Sequence of chain 1.A:
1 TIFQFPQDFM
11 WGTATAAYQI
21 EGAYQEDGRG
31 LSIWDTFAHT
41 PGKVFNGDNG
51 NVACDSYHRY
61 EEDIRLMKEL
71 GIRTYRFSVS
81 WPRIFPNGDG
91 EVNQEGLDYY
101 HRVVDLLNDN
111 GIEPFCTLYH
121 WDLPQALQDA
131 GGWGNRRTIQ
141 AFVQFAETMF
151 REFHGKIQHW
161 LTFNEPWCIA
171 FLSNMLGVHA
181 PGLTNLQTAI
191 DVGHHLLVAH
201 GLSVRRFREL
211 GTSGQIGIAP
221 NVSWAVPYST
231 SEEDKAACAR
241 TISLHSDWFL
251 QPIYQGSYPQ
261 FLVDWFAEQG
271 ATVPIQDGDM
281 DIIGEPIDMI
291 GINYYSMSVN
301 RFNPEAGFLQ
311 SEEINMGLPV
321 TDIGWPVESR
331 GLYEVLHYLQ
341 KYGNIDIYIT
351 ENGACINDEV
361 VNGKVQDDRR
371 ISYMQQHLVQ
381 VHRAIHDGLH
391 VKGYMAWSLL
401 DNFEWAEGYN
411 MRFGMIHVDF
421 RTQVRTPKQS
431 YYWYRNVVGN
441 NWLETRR

Binding-site contacts:
Ligand atom O21 contacts residue GLN140 of chain 1.A at 4.0 Å.
Ligand atom C6 contacts residue ARG136 of chain 1.A at 3.3 Å.
Ligand atom O5 contacts residue GLN140 of chain 1.A at 3.6 Å.
Ligand atom N1 contacts residue VAL143 of chain 1.A at 4.0 Å.
Ligand atom O6 contacts residue ARG137 of chain 1.A at 3.8 Å.
Ligand atom O3 contacts residue VAL198 of chain 1.A at 4.1 Å.
Ligand atom C5 contacts residue GLN140 of chain 1.A at 4.5 Å.
Ligand atom C15 contacts residue GLN140 of chain 1.A at 3.4 Å.
Ligand atom C12 contacts residue GLN140 of chain 1.A at 3.9 Å.
Ligand atom N2 contacts residue GLN140 of chain 1.A at 3.7 Å.
Ligand atom O3 contacts residue LEU202 of chain 1.A at 4.4 Å.
Ligand atom O11 contacts residue GLN140 of chain 1.A at 4.2 Å.
Ligand atom O3 contacts residue ARG136 of chain 1.A at 2.8 Å (salt-bridge).
Ligand atom C3 contacts residue ARG136 of chain 1.A at 3.9 Å.
Ligand atom C14 contacts residue GLN140 of chain 1.A at 3.5 Å.
Ligand atom C6 contacts residue ARG137 of chain 1.A at 4.0 Å.
Ligand atom C11 contacts residue GLN140 of chain 1.A at 3.9 Å.
Ligand atom C5 contacts residue ARG136 of chain 1.A at 4.3 Å.
Ligand atom C4 contacts residue ARG136 of chain 1.A at 3.9 Å.
Ligand atom O22 contacts residue GLN140 of chain 1.A at 4.0 Å.
Ligand atom O1 contacts residue GLN140 of chain 1.A at 4.2 Å.
Ligand atom F contacts residue LEU202 of chain 1.A at 3.5 Å.
Ligand atom O6 contacts residue GLN140 of chain 1.A at 2.9 Å (h-bond).
Ligand atom O11 contacts residue LEU202 of chain 1.A at 3.6 Å.
Ligand atom C6 contacts residue GLN140 of chain 1.A at 4.0 Å.
Ligand atom C2 contacts residue LEU202 of chain 1.A at 3.6 Å (hydrophobic).
Ligand atom C16 contacts residue GLN140 of chain 1.A at 3.6 Å.
Ligand atom O1 contacts residue LEU202 of chain 1.A at 4.3 Å.
Ligand atom O11 contacts residue VAL143 of chain 1.A at 3.6 Å.
Ligand atom O6 contacts residue ARG136 of chain 1.A at 4.1 Å.
Ligand atom O12 contacts residue VAL143 of chain 1.A at 3.5 Å.
Ligand atom O4 contacts residue ARG136 of chain 1.A at 2.8 Å (salt-bridge).
Ligand atom C13 contacts residue GLN140 of chain 1.A at 4.0 Å.

This protein binds this small molecule.
Small molecule (SMILES): O=[N+]([O-])c1ccc(O[C@@H]2O[C@H](CO)[C@@H](O)[C@H](O)[C@H]2F)c([N+](=O)[O-])c1